Sequence of chain 1.A:
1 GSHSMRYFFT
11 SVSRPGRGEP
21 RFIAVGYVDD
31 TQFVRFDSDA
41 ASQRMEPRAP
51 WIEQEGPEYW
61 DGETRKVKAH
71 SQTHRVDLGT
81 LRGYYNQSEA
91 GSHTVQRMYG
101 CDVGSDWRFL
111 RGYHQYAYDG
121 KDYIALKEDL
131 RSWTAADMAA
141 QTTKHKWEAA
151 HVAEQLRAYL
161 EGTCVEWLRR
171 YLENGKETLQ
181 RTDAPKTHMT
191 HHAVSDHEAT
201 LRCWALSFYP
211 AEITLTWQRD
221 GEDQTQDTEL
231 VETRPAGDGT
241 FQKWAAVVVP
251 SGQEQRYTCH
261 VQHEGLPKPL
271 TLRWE

Binding-site contacts:
Ligand atom N contacts residue TYR7 of chain 1.A at 2.6 Å (h-bond).
Ligand atom CA contacts residue THR143 of chain 1.A at 3.6 Å.
Ligand atom CB contacts residue GLU63 of chain 1.A at 3.5 Å.
Ligand atom CA contacts residue TYR171 of chain 1.A at 3.5 Å (hydrophobic).
Ligand atom CD1 contacts residue ASP77 of chain 1.A at 3.4 Å.
Ligand atom CE1 contacts residue ALA69 of chain 1.A at 3.5 Å (hydrophobic).
Ligand atom N contacts residue GLU63 of chain 1.A at 2.6 Å (salt-bridge).
Ligand atom CG contacts residue ASP77 of chain 1.A at 2.9 Å.
Ligand atom CD1 contacts residue VAL67 of chain 1.A at 3.2 Å (hydrophobic).
Ligand atom CD2 contacts residue TYR7 of chain 1.A at 3.5 Å (hydrophobic).
Ligand atom CG contacts residue GLU63 of chain 1.A at 3.6 Å.
Ligand atom NE1 contacts residue TYR159 of chain 1.A at 3.6 Å.
Ligand atom CA contacts residue TYR159 of chain 1.A at 3.5 Å (hydrophobic).
Ligand atom N contacts residue TYR7 of chain 1.A at 3.6 Å (h-bond).
Ligand atom CD1 contacts residue MET45 of chain 1.A at 3.3 Å (hydrophobic).
Ligand atom N contacts residue TYR171 of chain 1.A at 2.6 Å (h-bond).
Ligand atom O contacts residue THR73 of chain 1.A at 3.5 Å (h-bond).
Ligand atom CG2 contacts residue GLN155 of chain 1.A at 3.4 Å.
Ligand atom O contacts residue HIS70 of chain 1.A at 3.4 Å.
Ligand atom O contacts residue LYS146 of chain 1.A at 3.5 Å (salt-bridge).
Ligand atom CA contacts residue GLU63 of chain 1.A at 2.9 Å.
Ligand atom OXT contacts residue TYR84 of chain 1.A at 2.9 Å (h-bond).
Ligand atom CB contacts residue ASP77 of chain 1.A at 3.2 Å.
Ligand atom O contacts residue TRP147 of chain 1.A at 2.5 Å (h-bond).
Ligand atom OXT contacts residue THR143 of chain 1.A at 2.5 Å (h-bond).
Ligand atom CB contacts residue TRP167 of chain 1.A at 3.5 Å (hydrophobic).
Ligand atom CD1 contacts residue ALA69 of chain 1.A at 3.6 Å (hydrophobic).
Ligand atom O contacts residue THR73 of chain 1.A at 3.5 Å.
Ligand atom O contacts residue TYR7 of chain 1.A at 3.6 Å.
Ligand atom N contacts residue ASP77 of chain 1.A at 3.0 Å (salt-bridge).
Ligand atom C contacts residue TYR7 of chain 1.A at 3.3 Å (hydrophobic).
Ligand atom O contacts residue TYR159 of chain 1.A at 2.8 Å (h-bond).
Ligand atom CA contacts residue TYR7 of chain 1.A at 3.1 Å (hydrophobic).
Ligand atom C contacts residue TRP147 of chain 1.A at 3.4 Å (hydrophobic).
Ligand atom N contacts residue TYR99 of chain 1.A at 3.0 Å (h-bond).
Ligand atom C contacts residue THR143 of chain 1.A at 3.5 Å.
Ligand atom CZ3 contacts residue LEU156 of chain 1.A at 3.6 Å (hydrophobic).
Ligand atom CB contacts residue TYR99 of chain 1.A at 3.5 Å (hydrophobic).
Ligand atom CD1 contacts residue TYR159 of chain 1.A at 3.4 Å (hydrophobic).
Ligand atom C contacts residue GLU63 of chain 1.A at 3.2 Å.

This small molecule binds to this protein.
Small molecule (SMILES): CC(C)C[C@H](NC(=O)[C@@H](NC(=O)[C@@H]1CCCN1C(=O)[C@H](Cc1ccccc1)NC(=O)[C@@H](NC(=O)CNC(=O)[C@H](CC1=CN=C2C=CC=CC12)NC(=O)[C@H](CC(C)C)NC(=O)[C@H](C)N)C(C)C)C(C)C)C(=O)O